Sequence of chain 1.C:
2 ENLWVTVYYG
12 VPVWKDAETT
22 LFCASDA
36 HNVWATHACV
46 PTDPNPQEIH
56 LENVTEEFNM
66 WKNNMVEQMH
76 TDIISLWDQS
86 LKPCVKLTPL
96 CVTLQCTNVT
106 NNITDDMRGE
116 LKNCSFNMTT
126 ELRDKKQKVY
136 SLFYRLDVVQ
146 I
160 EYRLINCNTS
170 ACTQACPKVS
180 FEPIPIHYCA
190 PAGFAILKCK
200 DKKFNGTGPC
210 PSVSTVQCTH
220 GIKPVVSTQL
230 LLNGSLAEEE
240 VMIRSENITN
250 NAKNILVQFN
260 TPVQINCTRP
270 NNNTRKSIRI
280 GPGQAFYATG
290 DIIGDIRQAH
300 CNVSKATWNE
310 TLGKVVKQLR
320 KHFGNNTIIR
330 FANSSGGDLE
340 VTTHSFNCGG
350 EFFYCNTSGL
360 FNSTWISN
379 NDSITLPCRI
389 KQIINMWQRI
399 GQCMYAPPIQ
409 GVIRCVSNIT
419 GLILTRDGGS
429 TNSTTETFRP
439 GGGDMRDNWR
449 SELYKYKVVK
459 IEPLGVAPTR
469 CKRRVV

The protein below binds the small molecule below.
Small molecule (SMILES): CC(=O)N[C@H]1[C@H](O[C@H]2[C@H](O)[C@@H](NC(C)=O)CO[C@@H]2CO)O[C@H](CO)[C@@H](O)[C@@H]1O

Binding-site contacts:
Ligand atom O5 contacts residue ASN332 of chain 1.C at 2.4 Å (h-bond).
Ligand atom N2 contacts residue ASN332 of chain 1.C at 2.9 Å (h-bond).
Ligand atom O4 contacts residue NAG2 of chain 1.Q at 3.1 Å (h-bond).
Ligand atom N2 contacts residue SER333 of chain 1.C at 4.3 Å.
Ligand atom C1 contacts residue NAG2 of chain 1.Q at 4.2 Å.
Ligand atom C2 contacts residue NAG2 of chain 1.Q at 4.3 Å.
Ligand atom O7 contacts residue ASN355 of chain 1.C at 4.3 Å.
Ligand atom C8 contacts residue ASN332 of chain 1.C at 4.3 Å.
Ligand atom O5 contacts residue NAG1 of chain 1.Q at 4.3 Å.
Ligand atom C8 contacts residue GLY335 of chain 1.C at 3.8 Å.
Ligand atom C2 contacts residue ASN332 of chain 1.C at 2.5 Å.
Ligand atom C7 contacts residue SER333 of chain 1.C at 4.1 Å.
Ligand atom C8 contacts residue SER333 of chain 1.C at 3.8 Å.
Ligand atom O6 contacts residue NAG1 of chain 1.PA at 4.1 Å.
Ligand atom C3 contacts residue ASN332 of chain 1.C at 3.8 Å.
Ligand atom C5 contacts residue NAG1 of chain 1.Q at 4.2 Å.
Ligand atom C7 contacts residue NAG1 of chain 1.Q at 4.3 Å.
Ligand atom C4 contacts residue NAG2 of chain 1.Q at 3.4 Å.
Ligand atom C1 contacts residue ASN332 of chain 1.C at 1.4 Å.
Ligand atom O7 contacts residue NAG1 of chain 1.Q at 3.7 Å.
Ligand atom C7 contacts residue ASN332 of chain 1.C at 3.0 Å.
Ligand atom C4 contacts residue ASN332 of chain 1.C at 4.2 Å.
Ligand atom C3 contacts residue NAG2 of chain 1.Q at 3.3 Å.
Ligand atom O7 contacts residue ASN332 of chain 1.C at 2.7 Å (h-bond).
Ligand atom C5 contacts residue NAG2 of chain 1.Q at 3.4 Å.
Ligand atom O3 contacts residue NAG1 of chain 1.Q at 4.2 Å.
Ligand atom C6 contacts residue NAG2 of chain 1.Q at 4.3 Å.
Ligand atom O5 contacts residue NAG2 of chain 1.Q at 4.3 Å.
Ligand atom O6 contacts residue NAG1 of chain 1.Q at 3.5 Å (h-bond).
Ligand atom C5 contacts residue ASN332 of chain 1.C at 3.7 Å.
Ligand atom C6 contacts residue NAG1 of chain 1.PA at 3.8 Å.
Ligand atom C8 contacts residue THR341 of chain 1.C at 3.9 Å.
Ligand atom C6 contacts residue NAG1 of chain 1.Q at 4.0 Å.
Ligand atom O3 contacts residue NAG2 of chain 1.Q at 4.2 Å.